A protein and the small-molecule ligand that binds it are described below.
Small molecule (SMILES): C[C@@H]1CN(c2ccc([N+](=O)[O-])cc2)CCN1S(=O)(=O)c1ccc(C(C)(C)C)cc1

Binding-site contacts:
Ligand atom C5 contacts residue TYR274 of chain 1.B at 3.4 Å (hydrophobic).
Ligand atom C4 contacts residue MET227 of chain 1.A at 4.0 Å (hydrophobic).
Ligand atom C7 contacts residue TYR171 of chain 1.A at 4.0 Å (hydrophobic).
Ligand atom C15 contacts residue TYR171 of chain 1.A at 4.1 Å (hydrophobic).
Ligand atom C13 contacts residue PRO172 of chain 1.A at 3.3 Å (hydrophobic).
Ligand atom C14 contacts residue LEU120 of chain 1.A at 4.1 Å (hydrophobic).
Ligand atom C11 contacts residue TYR177 of chain 1.A at 3.7 Å (hydrophobic).
Ligand atom O1 contacts residue SER164 of chain 1.A at 3.6 Å.
Ligand atom O3 contacts residue TYR274 of chain 1.B at 3.0 Å (h-bond).
Ligand atom C13 contacts residue MET173 of chain 1.A at 4.0 Å (hydrophobic).
Ligand atom C12 contacts residue MET227 of chain 1.A at 4.1 Å (hydrophobic).
Ligand atom O2 contacts residue NAP1 of chain 1.C at 3.4 Å.
Ligand atom S1 contacts residue NAP1 of chain 1.C at 4.0 Å.
Ligand atom C16 contacts residue VAL174 of chain 1.A at 3.9 Å (hydrophobic).
Ligand atom C22 contacts residue TYR171 of chain 1.A at 4.1 Å (hydrophobic).
Ligand atom C16 contacts residue TYR177 of chain 1.A at 3.9 Å (hydrophobic).
Ligand atom C12 contacts residue LEU120 of chain 1.A at 3.9 Å (hydrophobic).
Ligand atom C17 contacts residue NAP1 of chain 1.C at 3.5 Å.
Ligand atom O1 contacts residue LEU165 of chain 1.A at 3.5 Å (h-bond).
Ligand atom N2 contacts residue TYR274 of chain 1.B at 3.4 Å (h-bond).
Ligand atom C2 contacts residue TYR171 of chain 1.A at 3.8 Å (hydrophobic).
Ligand atom C20 contacts residue LEU120 of chain 1.A at 4.0 Å (hydrophobic).
Ligand atom O2 contacts residue GLY210 of chain 1.A at 3.1 Å.
Ligand atom C14 contacts residue MET227 of chain 1.A at 3.5 Å (hydrophobic).
Ligand atom C21 contacts residue TYR177 of chain 1.A at 4.0 Å (hydrophobic).
Ligand atom C15 contacts residue TYR274 of chain 1.B at 4.0 Å (hydrophobic).
Ligand atom C5 contacts residue LEU120 of chain 1.A at 4.0 Å (hydrophobic).
Ligand atom C19 contacts residue ALA217 of chain 1.A at 4.0 Å (hydrophobic).
Ligand atom C3 contacts residue NAP1 of chain 1.C at 3.9 Å.
Ligand atom C22 contacts residue MET227 of chain 1.A at 4.0 Å (hydrophobic).
Ligand atom O2 contacts residue LEU211 of chain 1.A at 3.1 Å (h-bond).
Ligand atom C22 contacts residue LEU165 of chain 1.A at 4.0 Å (hydrophobic).
Ligand atom C15 contacts residue PRO172 of chain 1.A at 3.6 Å (hydrophobic).
Ligand atom C19 contacts residue ALA220 of chain 1.A at 3.9 Å (hydrophobic).
Ligand atom C10 contacts residue NAP1 of chain 1.C at 3.3 Å.
Ligand atom O2 contacts residue LEU209 of chain 1.A at 3.6 Å.
Ligand atom O1 contacts residue ALA166 of chain 1.A at 3.2 Å (h-bond).
Ligand atom C13 contacts residue TYR274 of chain 1.B at 3.2 Å (hydrophobic).
Ligand atom O3 contacts residue MET173 of chain 1.A at 3.8 Å.
Ligand atom C21 contacts residue THR118 of chain 1.A at 3.9 Å.

Sequence of chain 1.A:
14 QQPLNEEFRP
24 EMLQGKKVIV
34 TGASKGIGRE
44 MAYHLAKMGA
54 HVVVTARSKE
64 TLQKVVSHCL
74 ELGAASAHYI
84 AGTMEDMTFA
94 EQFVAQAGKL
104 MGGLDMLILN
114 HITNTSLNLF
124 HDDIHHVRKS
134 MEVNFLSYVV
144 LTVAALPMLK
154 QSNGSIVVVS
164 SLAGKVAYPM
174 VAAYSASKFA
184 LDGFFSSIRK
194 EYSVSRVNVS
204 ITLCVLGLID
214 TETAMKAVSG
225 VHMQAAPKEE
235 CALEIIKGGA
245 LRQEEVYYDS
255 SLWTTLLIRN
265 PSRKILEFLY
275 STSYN

Sequence of chain 1.B:
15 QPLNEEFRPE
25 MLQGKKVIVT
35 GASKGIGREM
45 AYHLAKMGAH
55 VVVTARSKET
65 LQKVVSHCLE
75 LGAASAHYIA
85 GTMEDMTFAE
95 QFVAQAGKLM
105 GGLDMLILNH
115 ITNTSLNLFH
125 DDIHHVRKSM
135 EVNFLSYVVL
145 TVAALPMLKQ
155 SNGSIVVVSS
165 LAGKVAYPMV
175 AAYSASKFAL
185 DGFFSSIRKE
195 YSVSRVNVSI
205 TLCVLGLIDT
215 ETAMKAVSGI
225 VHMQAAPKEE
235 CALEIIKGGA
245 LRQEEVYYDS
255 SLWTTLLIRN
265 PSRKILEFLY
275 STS